Binding-site contacts:
Ligand atom O5 contacts residue ASN601 of chain 1.K at 2.4 Å (h-bond).
Ligand atom C1 contacts residue ASN601 of chain 1.K at 1.5 Å.
Ligand atom C3 contacts residue ASN601 of chain 1.K at 3.8 Å.
Ligand atom C2 contacts residue ASN601 of chain 1.K at 2.5 Å.
Ligand atom C5 contacts residue ASN601 of chain 1.K at 3.7 Å.
Ligand atom O6 contacts residue ASN601 of chain 1.K at 4.4 Å.
Ligand atom C4 contacts residue ASN601 of chain 1.K at 4.3 Å.
Ligand atom O7 contacts residue ASN601 of chain 1.K at 3.4 Å (h-bond).
Ligand atom C8 contacts residue ASN601 of chain 1.K at 4.5 Å.
Ligand atom N2 contacts residue ASN601 of chain 1.K at 2.9 Å (h-bond).
Ligand atom C7 contacts residue ASN601 of chain 1.K at 3.3 Å.

A small-molecule ligand and the protein it binds are described below.
Small molecule (SMILES): CC(=O)N[C@@H]1[C@@H](O)[C@H](O)[C@@H](CO)O[C@H]1O

Sequence of chain 1.K:
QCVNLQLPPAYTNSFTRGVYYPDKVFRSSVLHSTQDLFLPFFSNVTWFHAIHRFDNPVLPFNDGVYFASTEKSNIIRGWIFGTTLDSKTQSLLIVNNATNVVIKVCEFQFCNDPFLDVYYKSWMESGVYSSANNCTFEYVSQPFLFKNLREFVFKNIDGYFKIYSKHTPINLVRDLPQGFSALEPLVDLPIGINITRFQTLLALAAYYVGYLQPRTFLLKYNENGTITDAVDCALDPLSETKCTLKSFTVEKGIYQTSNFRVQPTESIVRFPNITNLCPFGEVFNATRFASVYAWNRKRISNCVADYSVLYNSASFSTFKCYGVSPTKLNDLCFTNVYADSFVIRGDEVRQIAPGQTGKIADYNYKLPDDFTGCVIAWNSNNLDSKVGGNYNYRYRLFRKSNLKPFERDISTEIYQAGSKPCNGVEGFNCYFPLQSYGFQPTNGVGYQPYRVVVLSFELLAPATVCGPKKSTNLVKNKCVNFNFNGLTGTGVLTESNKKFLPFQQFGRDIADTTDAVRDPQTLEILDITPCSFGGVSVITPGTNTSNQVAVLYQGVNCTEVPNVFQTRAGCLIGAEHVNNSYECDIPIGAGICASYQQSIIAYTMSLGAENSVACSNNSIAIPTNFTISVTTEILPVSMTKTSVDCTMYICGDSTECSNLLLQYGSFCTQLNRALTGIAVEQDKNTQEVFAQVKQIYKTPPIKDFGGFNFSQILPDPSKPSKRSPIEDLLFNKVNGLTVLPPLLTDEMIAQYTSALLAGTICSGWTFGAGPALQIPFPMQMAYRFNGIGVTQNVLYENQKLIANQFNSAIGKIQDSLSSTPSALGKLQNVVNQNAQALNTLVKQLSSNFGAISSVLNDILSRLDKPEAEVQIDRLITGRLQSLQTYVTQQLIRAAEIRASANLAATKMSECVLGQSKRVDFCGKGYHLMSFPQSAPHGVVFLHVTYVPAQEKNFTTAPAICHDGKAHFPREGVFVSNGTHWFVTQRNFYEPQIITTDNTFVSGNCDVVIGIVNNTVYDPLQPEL